Sequence of chain 1.E:
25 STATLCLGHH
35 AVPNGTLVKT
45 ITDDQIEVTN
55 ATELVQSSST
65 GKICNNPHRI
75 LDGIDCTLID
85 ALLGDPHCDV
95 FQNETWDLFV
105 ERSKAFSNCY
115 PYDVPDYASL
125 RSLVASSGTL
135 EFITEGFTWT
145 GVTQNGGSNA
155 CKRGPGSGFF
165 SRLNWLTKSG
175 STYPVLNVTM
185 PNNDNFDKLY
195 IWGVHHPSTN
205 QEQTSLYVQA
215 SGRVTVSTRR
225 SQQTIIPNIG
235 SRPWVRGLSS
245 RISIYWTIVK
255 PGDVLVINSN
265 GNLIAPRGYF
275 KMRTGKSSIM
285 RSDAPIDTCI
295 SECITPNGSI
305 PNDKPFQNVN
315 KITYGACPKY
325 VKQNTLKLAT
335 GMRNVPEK

This small molecule binds to this protein.
Small molecule (SMILES): CC(=O)N[C@H]1[C@H](O[C@H]2[C@H](O)[C@@H](NC(C)=O)CO[C@@H]2CO)O[C@H](CO)[C@@H](O[C@@H]2O[C@H](CO[C@H]3O[C@H](CO)[C@@H](O)[C@H](O)[C@@H]3O)[C@@H](O)[C@H](O[C@H]3O[C@H](CO)[C@@H](O)[C@H](O)[C@@H]3O)[C@@H]2O)[C@@H]1O

Binding-site contacts:
Ligand atom C6 contacts residue TRP238 of chain 1.A at 4.2 Å (hydrophobic).
Ligand atom C8 contacts residue VAL258 of chain 1.E at 3.6 Å (hydrophobic).
Ligand atom C4 contacts residue ASN181 of chain 1.E at 4.2 Å.
Ligand atom C3 contacts residue SER235 of chain 1.A at 4.3 Å.
Ligand atom O7 contacts residue TRP238 of chain 1.A at 3.0 Å (h-bond).
Ligand atom C5 contacts residue TRP238 of chain 1.A at 4.4 Å (hydrophobic).
Ligand atom C6 contacts residue THR183 of chain 1.E at 3.6 Å.
Ligand atom O6 contacts residue TRP238 of chain 1.A at 4.3 Å.
Ligand atom C1 contacts residue TRP238 of chain 1.A at 4.2 Å (hydrophobic).
Ligand atom C5 contacts residue ASN181 of chain 1.E at 3.6 Å.
Ligand atom C2 contacts residue TRP238 of chain 1.A at 4.1 Å (hydrophobic).
Ligand atom C1 contacts residue ASN181 of chain 1.E at 1.4 Å.
Ligand atom C8 contacts residue ASN181 of chain 1.E at 4.3 Å.
Ligand atom N2 contacts residue ASN181 of chain 1.E at 2.9 Å (h-bond).
Ligand atom C6 contacts residue TRP238 of chain 1.A at 3.9 Å (hydrophobic).
Ligand atom O5 contacts residue TRP238 of chain 1.A at 4.1 Å.
Ligand atom N2 contacts residue SER235 of chain 1.A at 3.9 Å.
Ligand atom O3 contacts residue TRP238 of chain 1.A at 3.7 Å.
Ligand atom C1 contacts residue SER235 of chain 1.A at 3.4 Å.
Ligand atom O5 contacts residue ASN181 of chain 1.E at 2.3 Å (h-bond).
Ligand atom O7 contacts residue ARG236 of chain 1.A at 3.5 Å (salt-bridge).
Ligand atom C3 contacts residue TRP238 of chain 1.A at 4.4 Å (hydrophobic).
Ligand atom C8 contacts residue TRP238 of chain 1.A at 4.5 Å (hydrophobic).
Ligand atom C3 contacts residue ASN181 of chain 1.E at 3.8 Å.
Ligand atom C5 contacts residue TRP238 of chain 1.A at 3.7 Å (hydrophobic).
Ligand atom C7 contacts residue ASN181 of chain 1.E at 3.1 Å.
Ligand atom O5 contacts residue TRP238 of chain 1.A at 4.3 Å.
Ligand atom N2 contacts residue TRP238 of chain 1.A at 4.5 Å.
Ligand atom O7 contacts residue ASN181 of chain 1.E at 3.0 Å (h-bond).
Ligand atom C8 contacts residue VAL260 of chain 1.E at 4.4 Å (hydrophobic).
Ligand atom C4 contacts residue TRP238 of chain 1.A at 3.9 Å (hydrophobic).
Ligand atom C8 contacts residue PRO237 of chain 1.A at 4.4 Å (hydrophobic).
Ligand atom C2 contacts residue ASN181 of chain 1.E at 2.5 Å.
Ligand atom C8 contacts residue THR183 of chain 1.E at 3.9 Å.
Ligand atom O7 contacts residue PRO237 of chain 1.A at 3.5 Å.
Ligand atom O6 contacts residue THR183 of chain 1.E at 3.3 Å.
Ligand atom C2 contacts residue SER235 of chain 1.A at 4.1 Å.
Ligand atom O5 contacts residue SER235 of chain 1.A at 4.3 Å.
Ligand atom C7 contacts residue TRP238 of chain 1.A at 3.9 Å (hydrophobic).
Ligand atom C7 contacts residue PRO237 of chain 1.A at 4.3 Å (hydrophobic).

Sequence of chain 1.A:
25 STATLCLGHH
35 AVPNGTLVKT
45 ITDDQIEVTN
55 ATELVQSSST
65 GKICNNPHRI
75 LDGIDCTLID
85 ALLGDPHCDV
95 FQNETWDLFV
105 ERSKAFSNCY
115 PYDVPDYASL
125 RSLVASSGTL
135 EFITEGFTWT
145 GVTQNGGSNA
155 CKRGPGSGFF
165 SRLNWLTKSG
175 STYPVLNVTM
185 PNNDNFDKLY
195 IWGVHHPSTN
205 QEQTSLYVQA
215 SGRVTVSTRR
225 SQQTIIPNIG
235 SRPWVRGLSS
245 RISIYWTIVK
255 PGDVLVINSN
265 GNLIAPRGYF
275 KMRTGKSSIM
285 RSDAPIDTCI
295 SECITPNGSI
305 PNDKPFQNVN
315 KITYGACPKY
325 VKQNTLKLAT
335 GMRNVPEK